Sequence of chain 1.C:
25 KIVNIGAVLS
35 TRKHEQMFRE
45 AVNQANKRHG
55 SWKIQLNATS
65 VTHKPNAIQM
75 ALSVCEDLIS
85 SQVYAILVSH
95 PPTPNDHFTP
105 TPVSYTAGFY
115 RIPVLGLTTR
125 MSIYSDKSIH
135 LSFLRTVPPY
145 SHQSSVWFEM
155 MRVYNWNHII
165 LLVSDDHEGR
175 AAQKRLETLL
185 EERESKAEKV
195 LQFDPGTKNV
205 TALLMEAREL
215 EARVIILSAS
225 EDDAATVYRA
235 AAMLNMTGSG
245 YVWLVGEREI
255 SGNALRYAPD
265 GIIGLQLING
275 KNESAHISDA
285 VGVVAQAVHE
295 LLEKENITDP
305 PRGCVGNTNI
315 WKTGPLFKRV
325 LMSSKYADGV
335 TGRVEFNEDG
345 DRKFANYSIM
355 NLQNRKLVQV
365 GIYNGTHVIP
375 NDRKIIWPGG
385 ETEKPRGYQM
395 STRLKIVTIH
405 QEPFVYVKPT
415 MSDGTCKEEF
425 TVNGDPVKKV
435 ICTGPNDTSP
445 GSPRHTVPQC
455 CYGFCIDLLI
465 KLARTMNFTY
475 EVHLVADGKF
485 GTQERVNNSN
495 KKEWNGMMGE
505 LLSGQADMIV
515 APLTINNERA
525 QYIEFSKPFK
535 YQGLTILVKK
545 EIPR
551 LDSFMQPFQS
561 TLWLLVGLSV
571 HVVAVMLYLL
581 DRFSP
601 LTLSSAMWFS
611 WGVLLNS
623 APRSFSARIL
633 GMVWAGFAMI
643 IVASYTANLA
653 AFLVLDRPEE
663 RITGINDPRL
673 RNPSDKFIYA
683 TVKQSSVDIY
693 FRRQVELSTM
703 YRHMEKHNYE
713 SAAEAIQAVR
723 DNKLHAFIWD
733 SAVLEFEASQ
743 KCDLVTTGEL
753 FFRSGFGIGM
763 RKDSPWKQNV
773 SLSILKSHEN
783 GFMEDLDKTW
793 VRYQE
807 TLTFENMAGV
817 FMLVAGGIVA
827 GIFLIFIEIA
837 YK

Binding-site contacts:
Ligand atom C3 contacts residue ASN368 of chain 1.C at 3.8 Å.
Ligand atom C1 contacts residue ASN368 of chain 1.C at 1.4 Å.
Ligand atom C8 contacts residue GLY369 of chain 1.C at 4.2 Å.
Ligand atom O7 contacts residue GLY369 of chain 1.C at 3.8 Å.
Ligand atom C5 contacts residue ASN368 of chain 1.C at 3.7 Å.
Ligand atom O5 contacts residue HIS371 of chain 1.C at 3.8 Å.
Ligand atom N2 contacts residue ASN368 of chain 1.C at 2.8 Å (h-bond).
Ligand atom C8 contacts residue PHE348 of chain 1.C at 3.7 Å (hydrophobic).
Ligand atom C7 contacts residue ASN368 of chain 1.C at 3.2 Å.
Ligand atom C7 contacts residue GLY369 of chain 1.C at 3.9 Å.
Ligand atom N2 contacts residue GLY369 of chain 1.C at 4.3 Å.
Ligand atom N2 contacts residue THR370 of chain 1.C at 3.4 Å.
Ligand atom O5 contacts residue ASN368 of chain 1.C at 2.4 Å (h-bond).
Ligand atom C7 contacts residue THR370 of chain 1.C at 4.3 Å.
Ligand atom O7 contacts residue ASN368 of chain 1.C at 2.8 Å (h-bond).
Ligand atom C1 contacts residue THR370 of chain 1.C at 4.2 Å.
Ligand atom C3 contacts residue THR370 of chain 1.C at 3.8 Å.
Ligand atom C4 contacts residue ASN368 of chain 1.C at 4.2 Å.
Ligand atom C6 contacts residue HIS371 of chain 1.C at 4.4 Å.
Ligand atom C5 contacts residue HIS371 of chain 1.C at 3.9 Å.
Ligand atom C1 contacts residue HIS371 of chain 1.C at 3.8 Å.
Ligand atom O3 contacts residue THR370 of chain 1.C at 4.4 Å.
Ligand atom C2 contacts residue THR370 of chain 1.C at 4.0 Å.
Ligand atom C2 contacts residue ASN368 of chain 1.C at 2.4 Å.
Ligand atom O6 contacts residue HIS371 of chain 1.C at 3.1 Å.

The small molecule below binds the protein below.
Small molecule (SMILES): CC(=O)N[C@@H]1[C@@H](O)[C@H](O)[C@@H](CO)O[C@H]1O